Sequence of chain 1.A:
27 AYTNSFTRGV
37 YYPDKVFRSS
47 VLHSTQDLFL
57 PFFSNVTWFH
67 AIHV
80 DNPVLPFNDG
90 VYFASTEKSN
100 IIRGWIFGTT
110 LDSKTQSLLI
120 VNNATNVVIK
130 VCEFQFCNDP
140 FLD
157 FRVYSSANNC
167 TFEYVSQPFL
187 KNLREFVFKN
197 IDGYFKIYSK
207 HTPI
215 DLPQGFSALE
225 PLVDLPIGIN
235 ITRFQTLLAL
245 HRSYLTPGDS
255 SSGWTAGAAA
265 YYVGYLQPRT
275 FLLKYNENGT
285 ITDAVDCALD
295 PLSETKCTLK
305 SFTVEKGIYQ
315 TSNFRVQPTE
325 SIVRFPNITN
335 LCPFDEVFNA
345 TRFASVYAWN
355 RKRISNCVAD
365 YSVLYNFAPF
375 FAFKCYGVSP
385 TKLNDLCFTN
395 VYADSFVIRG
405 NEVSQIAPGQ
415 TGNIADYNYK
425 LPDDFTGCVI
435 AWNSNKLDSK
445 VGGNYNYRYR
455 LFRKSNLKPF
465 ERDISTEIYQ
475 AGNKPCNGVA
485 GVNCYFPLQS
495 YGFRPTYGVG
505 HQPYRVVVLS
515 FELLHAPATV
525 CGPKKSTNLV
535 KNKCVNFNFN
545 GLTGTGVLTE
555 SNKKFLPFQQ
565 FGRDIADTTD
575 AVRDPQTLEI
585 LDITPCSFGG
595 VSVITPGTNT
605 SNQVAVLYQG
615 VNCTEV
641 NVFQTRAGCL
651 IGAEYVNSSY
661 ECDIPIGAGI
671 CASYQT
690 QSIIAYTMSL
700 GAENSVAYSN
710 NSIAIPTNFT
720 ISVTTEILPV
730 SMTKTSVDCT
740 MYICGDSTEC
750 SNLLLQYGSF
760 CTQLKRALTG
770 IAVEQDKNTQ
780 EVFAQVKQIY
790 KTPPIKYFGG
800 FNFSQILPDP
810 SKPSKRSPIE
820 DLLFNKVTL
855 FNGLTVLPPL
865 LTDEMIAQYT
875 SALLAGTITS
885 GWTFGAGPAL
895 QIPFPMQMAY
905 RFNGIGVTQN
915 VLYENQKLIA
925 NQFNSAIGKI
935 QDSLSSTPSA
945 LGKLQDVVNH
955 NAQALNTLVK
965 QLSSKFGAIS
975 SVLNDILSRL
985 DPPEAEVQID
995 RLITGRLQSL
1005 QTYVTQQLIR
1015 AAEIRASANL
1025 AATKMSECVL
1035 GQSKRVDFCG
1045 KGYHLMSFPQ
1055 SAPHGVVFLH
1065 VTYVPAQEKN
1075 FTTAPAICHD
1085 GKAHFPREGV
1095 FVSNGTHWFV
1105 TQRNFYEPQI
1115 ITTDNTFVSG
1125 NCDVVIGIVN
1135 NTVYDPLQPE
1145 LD

The small molecule below binds the protein below.
Small molecule (SMILES): CC(=O)N[C@@H]1[C@@H](O)[C@H](O)[C@@H](CO)O[C@H]1O

Binding-site contacts:
Ligand atom C1 contacts residue ASN801 of chain 1.A at 3.3 Å.
Ligand atom C1 contacts residue GLN804 of chain 1.A at 4.5 Å.
Ligand atom N2 contacts residue ASN801 of chain 1.A at 2.7 Å (h-bond).
Ligand atom N2 contacts residue SER803 of chain 1.A at 4.2 Å.
Ligand atom C1 contacts residue SER803 of chain 1.A at 3.5 Å.
Ligand atom C2 contacts residue ASN801 of chain 1.A at 3.3 Å.
Ligand atom O5 contacts residue GLN804 of chain 1.A at 4.2 Å.
Ligand atom O7 contacts residue ASN801 of chain 1.A at 4.0 Å.
Ligand atom C7 contacts residue ASN801 of chain 1.A at 3.2 Å.
Ligand atom C8 contacts residue ASN801 of chain 1.A at 3.4 Å.
Ligand atom C2 contacts residue SER803 of chain 1.A at 4.5 Å.